Sequence of chain 1.G:
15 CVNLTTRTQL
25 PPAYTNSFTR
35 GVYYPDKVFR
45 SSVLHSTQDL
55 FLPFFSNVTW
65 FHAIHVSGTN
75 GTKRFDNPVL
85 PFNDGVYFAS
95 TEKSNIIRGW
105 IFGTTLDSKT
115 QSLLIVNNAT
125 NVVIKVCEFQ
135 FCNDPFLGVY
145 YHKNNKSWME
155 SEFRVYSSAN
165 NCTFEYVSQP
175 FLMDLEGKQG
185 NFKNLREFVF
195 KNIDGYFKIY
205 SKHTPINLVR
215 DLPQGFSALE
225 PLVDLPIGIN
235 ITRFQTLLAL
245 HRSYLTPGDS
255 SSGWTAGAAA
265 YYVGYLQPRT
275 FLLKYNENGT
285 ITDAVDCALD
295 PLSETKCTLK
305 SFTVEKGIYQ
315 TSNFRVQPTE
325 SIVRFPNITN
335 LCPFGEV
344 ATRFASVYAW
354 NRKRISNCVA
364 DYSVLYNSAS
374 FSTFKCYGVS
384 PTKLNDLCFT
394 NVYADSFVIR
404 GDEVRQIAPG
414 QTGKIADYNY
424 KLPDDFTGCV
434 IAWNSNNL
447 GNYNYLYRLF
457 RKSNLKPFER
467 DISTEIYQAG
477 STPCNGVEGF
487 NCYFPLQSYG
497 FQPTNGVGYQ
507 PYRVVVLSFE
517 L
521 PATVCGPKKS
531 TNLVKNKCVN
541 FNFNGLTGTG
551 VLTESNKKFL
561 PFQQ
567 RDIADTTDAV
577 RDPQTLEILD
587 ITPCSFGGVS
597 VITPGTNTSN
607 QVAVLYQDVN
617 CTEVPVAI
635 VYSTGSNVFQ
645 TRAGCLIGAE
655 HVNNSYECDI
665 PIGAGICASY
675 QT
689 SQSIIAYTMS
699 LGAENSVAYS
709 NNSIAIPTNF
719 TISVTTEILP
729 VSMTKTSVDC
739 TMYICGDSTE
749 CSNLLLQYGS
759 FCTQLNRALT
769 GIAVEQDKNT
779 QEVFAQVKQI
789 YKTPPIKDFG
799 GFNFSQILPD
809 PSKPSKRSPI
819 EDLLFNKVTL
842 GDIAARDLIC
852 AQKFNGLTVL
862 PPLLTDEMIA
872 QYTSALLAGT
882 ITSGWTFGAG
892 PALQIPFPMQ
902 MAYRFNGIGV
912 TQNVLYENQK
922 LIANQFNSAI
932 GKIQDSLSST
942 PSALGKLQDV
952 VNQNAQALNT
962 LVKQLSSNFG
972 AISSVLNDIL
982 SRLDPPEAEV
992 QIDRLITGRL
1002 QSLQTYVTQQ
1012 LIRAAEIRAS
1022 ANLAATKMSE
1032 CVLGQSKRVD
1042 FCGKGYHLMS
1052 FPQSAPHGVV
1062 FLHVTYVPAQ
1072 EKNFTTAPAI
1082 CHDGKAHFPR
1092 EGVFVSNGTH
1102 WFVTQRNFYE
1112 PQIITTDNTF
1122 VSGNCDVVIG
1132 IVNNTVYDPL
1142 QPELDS

Binding-site contacts:
Ligand atom C1 contacts residue ASN717 of chain 1.G at 1.4 Å.
Ligand atom C2 contacts residue ASN717 of chain 1.G at 2.4 Å.
Ligand atom O7 contacts residue ASN717 of chain 1.G at 4.3 Å.
Ligand atom C5 contacts residue ASN717 of chain 1.G at 3.7 Å.
Ligand atom C8 contacts residue GLN1071 of chain 1.G at 3.6 Å.
Ligand atom C4 contacts residue ASN717 of chain 1.G at 4.2 Å.
Ligand atom O4 contacts residue LEU922 of chain 1.G at 4.2 Å.
Ligand atom C6 contacts residue GLN926 of chain 1.G at 3.9 Å.
Ligand atom C5 contacts residue GLN926 of chain 1.G at 4.4 Å.
Ligand atom C8 contacts residue ASN717 of chain 1.G at 3.4 Å.
Ligand atom O5 contacts residue ASN717 of chain 1.G at 2.4 Å (h-bond).
Ligand atom C7 contacts residue ASN717 of chain 1.G at 3.3 Å.
Ligand atom N2 contacts residue ASN717 of chain 1.G at 2.9 Å (h-bond).
Ligand atom C3 contacts residue ASN717 of chain 1.G at 3.8 Å.

This protein binds this small molecule.
Small molecule (SMILES): CC(=O)N[C@@H]1[C@@H](O)[C@H](O)[C@@H](CO)O[C@H]1O